Binding-site contacts:
Ligand atom C8 contacts residue THR723 of chain 1.A at 4.1 Å.
Ligand atom C7 contacts residue ASN733 of chain 1.A at 3.5 Å.
Ligand atom N2 contacts residue ASN733 of chain 1.A at 2.9 Å (h-bond).
Ligand atom C8 contacts residue LEU773 of chain 1.A at 3.6 Å (hydrophobic).
Ligand atom O7 contacts residue ASN733 of chain 1.A at 3.6 Å.
Ligand atom C7 contacts residue GLN722 of chain 1.A at 4.0 Å.
Ligand atom C5 contacts residue ASN733 of chain 1.A at 3.7 Å.
Ligand atom C4 contacts residue ASN733 of chain 1.A at 4.2 Å.
Ligand atom O6 contacts residue SER735 of chain 1.A at 4.4 Å.
Ligand atom C3 contacts residue ASN733 of chain 1.A at 3.8 Å.
Ligand atom C2 contacts residue ASN733 of chain 1.A at 2.5 Å.
Ligand atom C8 contacts residue LEU721 of chain 1.A at 4.0 Å (hydrophobic).
Ligand atom O7 contacts residue GLN722 of chain 1.A at 3.8 Å.
Ligand atom O7 contacts residue LEU721 of chain 1.A at 3.7 Å.
Ligand atom C1 contacts residue ASN733 of chain 1.A at 1.4 Å.
Ligand atom C8 contacts residue GLN722 of chain 1.A at 3.2 Å.
Ligand atom C7 contacts residue LEU721 of chain 1.A at 4.0 Å (hydrophobic).
Ligand atom O5 contacts residue ASN733 of chain 1.A at 2.4 Å (h-bond).

A protein and the small-molecule ligand that binds it are described below.
Small molecule (SMILES): CC(=O)N[C@@H]1[C@@H](O)[C@H](O)[C@@H](CO)O[C@H]1O

Sequence of chain 1.A:
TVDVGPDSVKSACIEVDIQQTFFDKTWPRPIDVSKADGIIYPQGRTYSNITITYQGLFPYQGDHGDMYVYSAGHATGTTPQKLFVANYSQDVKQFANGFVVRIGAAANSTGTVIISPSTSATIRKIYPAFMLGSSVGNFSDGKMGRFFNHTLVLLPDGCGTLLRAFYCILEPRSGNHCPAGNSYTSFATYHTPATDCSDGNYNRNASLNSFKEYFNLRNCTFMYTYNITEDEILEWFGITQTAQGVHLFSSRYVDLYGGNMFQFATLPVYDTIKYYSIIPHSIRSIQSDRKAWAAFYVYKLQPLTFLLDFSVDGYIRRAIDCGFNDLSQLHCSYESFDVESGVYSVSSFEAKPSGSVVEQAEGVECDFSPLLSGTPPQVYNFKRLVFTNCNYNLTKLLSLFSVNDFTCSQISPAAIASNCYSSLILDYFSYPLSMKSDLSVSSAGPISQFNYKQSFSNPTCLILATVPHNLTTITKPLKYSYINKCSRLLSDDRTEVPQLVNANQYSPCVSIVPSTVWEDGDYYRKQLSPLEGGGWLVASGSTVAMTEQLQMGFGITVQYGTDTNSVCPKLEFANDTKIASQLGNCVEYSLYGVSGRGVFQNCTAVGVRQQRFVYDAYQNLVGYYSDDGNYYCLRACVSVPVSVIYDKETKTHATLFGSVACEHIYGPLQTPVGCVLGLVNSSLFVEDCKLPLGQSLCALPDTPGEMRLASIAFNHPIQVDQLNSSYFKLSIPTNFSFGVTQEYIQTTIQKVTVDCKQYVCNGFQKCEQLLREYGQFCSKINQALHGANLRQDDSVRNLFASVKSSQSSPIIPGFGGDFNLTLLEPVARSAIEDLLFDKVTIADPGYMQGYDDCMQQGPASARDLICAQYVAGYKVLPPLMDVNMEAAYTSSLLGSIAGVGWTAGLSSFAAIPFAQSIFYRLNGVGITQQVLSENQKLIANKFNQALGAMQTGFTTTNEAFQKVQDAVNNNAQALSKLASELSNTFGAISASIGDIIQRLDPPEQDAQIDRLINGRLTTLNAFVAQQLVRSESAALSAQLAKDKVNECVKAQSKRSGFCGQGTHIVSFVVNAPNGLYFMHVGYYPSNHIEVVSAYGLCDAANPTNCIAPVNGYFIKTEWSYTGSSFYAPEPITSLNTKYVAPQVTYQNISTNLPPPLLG